The small molecule below binds the protein below.
Small molecule (SMILES): CC(=O)N[C@@H]1[C@@H](O)[C@H](O)[C@@H](CO)O[C@H]1O

Binding-site contacts:
Ligand atom C8 contacts residue TYR208 of chain 2.A at 4.2 Å (hydrophobic).
Ligand atom C1 contacts residue ASN158 of chain 2.A at 1.4 Å.
Ligand atom O7 contacts residue ASN158 of chain 2.A at 4.0 Å.
Ligand atom C2 contacts residue ASN158 of chain 2.A at 2.6 Å.
Ligand atom C5 contacts residue ASN158 of chain 2.A at 3.7 Å.
Ligand atom N2 contacts residue ASN158 of chain 2.A at 3.0 Å (h-bond).
Ligand atom C4 contacts residue ASN158 of chain 2.A at 4.3 Å.
Ligand atom C3 contacts residue ASN158 of chain 2.A at 3.9 Å.
Ligand atom C7 contacts residue ASN158 of chain 2.A at 3.6 Å.
Ligand atom O7 contacts residue TYR208 of chain 2.A at 4.1 Å.
Ligand atom O5 contacts residue ASN158 of chain 2.A at 2.4 Å (h-bond).
Ligand atom C8 contacts residue ASN10 of chain 2.A at 4.0 Å.

Sequence of chain 2.A:
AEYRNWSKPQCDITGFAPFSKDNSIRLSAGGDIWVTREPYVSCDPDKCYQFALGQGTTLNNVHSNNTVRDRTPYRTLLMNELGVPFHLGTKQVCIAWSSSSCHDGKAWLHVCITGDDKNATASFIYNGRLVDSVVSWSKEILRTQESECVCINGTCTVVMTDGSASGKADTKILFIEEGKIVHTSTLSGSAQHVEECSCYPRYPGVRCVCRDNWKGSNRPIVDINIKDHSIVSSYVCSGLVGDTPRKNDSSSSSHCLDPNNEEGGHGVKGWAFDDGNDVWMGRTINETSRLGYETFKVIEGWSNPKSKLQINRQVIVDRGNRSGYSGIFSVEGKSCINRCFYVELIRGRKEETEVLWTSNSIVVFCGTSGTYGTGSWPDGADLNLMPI